Binding-site contacts:
Ligand atom CAA contacts residue VAL187 of chain 1.A at 3.7 Å (hydrophobic).
Ligand atom CAK contacts residue MET40 of chain 1.A at 3.7 Å (hydrophobic).
Ligand atom OAQ contacts residue THR186 of chain 1.A at 3.7 Å.
Ligand atom CAJ contacts residue HIS47 of chain 1.A at 3.9 Å.
Ligand atom CAK contacts residue ARG198 of chain 1.A at 3.4 Å.
Ligand atom OAE contacts residue MET40 of chain 1.A at 3.7 Å.
Ligand atom CAG contacts residue HIS44 of chain 1.A at 3.8 Å.
Ligand atom C contacts residue LYS160 of chain 1.A at 3.7 Å.
Ligand atom CAN contacts residue GLN164 of chain 1.A at 3.8 Å.
Ligand atom OAQ contacts residue VAL187 of chain 1.A at 3.0 Å (h-bond).
Ligand atom CAA contacts residue GLY46 of chain 1.A at 3.4 Å.
Ligand atom CAH contacts residue MET195 of chain 1.A at 3.4 Å (hydrophobic).
Ligand atom O contacts residue SER197 of chain 1.A at 3.1 Å (h-bond).
Ligand atom CAN contacts residue ASP161 of chain 1.A at 3.4 Å.
Ligand atom CAV contacts residue HIS47 of chain 1.A at 3.7 Å.
Ligand atom CAX contacts residue HIS44 of chain 1.A at 3.5 Å.
Ligand atom CAT contacts residue HIS47 of chain 1.A at 3.7 Å.
Ligand atom OAE contacts residue GOL1 of chain 1.H at 3.5 Å (h-bond).
Ligand atom O contacts residue HIS44 of chain 1.A at 2.8 Å.
Ligand atom O contacts residue SER196 of chain 1.A at 3.4 Å.
Ligand atom CAA contacts residue PRO185 of chain 1.A at 3.4 Å (hydrophobic).
Ligand atom OAD contacts residue GOL1 of chain 1.H at 3.3 Å (h-bond).
Ligand atom OAD contacts residue GLN164 of chain 1.A at 2.9 Å (h-bond).
Ligand atom C contacts residue SER196 of chain 1.A at 3.5 Å.
Ligand atom OAQ contacts residue GLY46 of chain 1.A at 3.2 Å.
Ligand atom CAU contacts residue GLY46 of chain 1.A at 3.4 Å.
Ligand atom CA contacts residue ASP161 of chain 1.A at 3.4 Å.
Ligand atom C contacts residue HIS44 of chain 1.A at 3.8 Å.
Ligand atom CAL contacts residue ASP161 of chain 1.A at 3.5 Å.
Ligand atom OXT contacts residue SER196 of chain 1.A at 2.8 Å (h-bond).
Ligand atom OAC contacts residue HIS47 of chain 1.A at 3.9 Å.
Ligand atom CAH contacts residue HIS44 of chain 1.A at 3.6 Å.
Ligand atom CAW contacts residue HIS44 of chain 1.A at 3.7 Å.
Ligand atom CAK contacts residue TYR82 of chain 1.A at 3.6 Å (hydrophobic).
Ligand atom CAM contacts residue TYR82 of chain 1.A at 3.4 Å (hydrophobic).
Ligand atom CA contacts residue LYS160 of chain 1.A at 3.7 Å.
Ligand atom OAR contacts residue ARG198 of chain 1.A at 3.2 Å (salt-bridge).
Ligand atom CAI contacts residue GLY46 of chain 1.A at 3.5 Å.
Ligand atom C contacts residue SER197 of chain 1.A at 3.8 Å.
Ligand atom OXT contacts residue LYS160 of chain 1.A at 2.8 Å (salt-bridge).

This small molecule binds to this protein.
Small molecule (SMILES): COc1ccc2c(c1)cc(C(=O)NS(=O)(=O)N1CCOCC1)n2CC(=O)O

Sequence of chain 1.A:
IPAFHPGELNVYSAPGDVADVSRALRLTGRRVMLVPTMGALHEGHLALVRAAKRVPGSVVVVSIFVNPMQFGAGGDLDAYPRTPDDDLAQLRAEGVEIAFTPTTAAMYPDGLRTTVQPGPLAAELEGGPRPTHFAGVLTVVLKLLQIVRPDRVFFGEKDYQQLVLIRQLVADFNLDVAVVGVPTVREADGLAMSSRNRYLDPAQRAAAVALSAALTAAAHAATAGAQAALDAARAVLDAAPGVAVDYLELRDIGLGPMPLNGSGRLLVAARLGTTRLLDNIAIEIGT